This protein binds this small molecule.
Small molecule (SMILES): CC(=O)N[C@H]1[C@H](O[C@H]2[C@H](O)[C@@H](NC(C)=O)CO[C@@H]2CO)O[C@H](CO)[C@@H](O)[C@@H]1O

Sequence of chain 1.B:
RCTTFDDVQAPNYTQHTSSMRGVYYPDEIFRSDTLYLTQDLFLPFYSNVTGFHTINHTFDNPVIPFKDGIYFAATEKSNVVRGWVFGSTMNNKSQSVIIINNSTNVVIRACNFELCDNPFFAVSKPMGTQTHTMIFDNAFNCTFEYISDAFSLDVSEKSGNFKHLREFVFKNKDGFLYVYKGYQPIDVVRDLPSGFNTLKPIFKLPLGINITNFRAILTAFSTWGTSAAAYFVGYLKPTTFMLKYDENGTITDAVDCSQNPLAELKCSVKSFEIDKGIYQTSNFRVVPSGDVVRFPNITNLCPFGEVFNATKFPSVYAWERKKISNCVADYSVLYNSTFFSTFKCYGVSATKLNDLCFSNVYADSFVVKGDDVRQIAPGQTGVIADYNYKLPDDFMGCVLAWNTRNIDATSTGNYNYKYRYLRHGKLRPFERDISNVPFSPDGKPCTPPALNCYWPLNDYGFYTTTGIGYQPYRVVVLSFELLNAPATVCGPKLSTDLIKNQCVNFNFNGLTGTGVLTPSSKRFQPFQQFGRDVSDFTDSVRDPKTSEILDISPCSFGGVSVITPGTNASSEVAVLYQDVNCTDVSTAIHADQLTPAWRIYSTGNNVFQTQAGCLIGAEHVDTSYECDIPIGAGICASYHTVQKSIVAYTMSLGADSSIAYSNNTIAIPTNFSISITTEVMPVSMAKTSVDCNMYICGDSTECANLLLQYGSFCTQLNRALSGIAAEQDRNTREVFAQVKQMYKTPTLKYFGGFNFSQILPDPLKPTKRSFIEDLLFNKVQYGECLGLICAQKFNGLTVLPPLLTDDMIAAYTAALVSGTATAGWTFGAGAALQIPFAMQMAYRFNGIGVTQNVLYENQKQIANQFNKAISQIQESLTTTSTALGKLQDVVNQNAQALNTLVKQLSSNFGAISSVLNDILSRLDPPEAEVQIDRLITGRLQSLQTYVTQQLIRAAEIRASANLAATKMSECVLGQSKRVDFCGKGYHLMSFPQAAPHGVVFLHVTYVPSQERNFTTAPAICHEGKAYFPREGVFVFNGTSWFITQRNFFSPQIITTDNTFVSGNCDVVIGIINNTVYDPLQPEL

Binding-site contacts:
Ligand atom C2 contacts residue GLU114 of chain 1.B at 3.7 Å.
Ligand atom C3 contacts residue ASN92 of chain 1.B at 3.8 Å.
Ligand atom N2 contacts residue ASN92 of chain 1.B at 3.0 Å (h-bond).
Ligand atom N2 contacts residue GLU114 of chain 1.B at 3.8 Å.
Ligand atom C1 contacts residue GLU114 of chain 1.B at 3.3 Å.
Ligand atom O5 contacts residue ASN92 of chain 1.B at 2.2 Å (h-bond).
Ligand atom C1 contacts residue ASN92 of chain 1.B at 1.4 Å.
Ligand atom C4 contacts residue GLU114 of chain 1.B at 4.2 Å.
Ligand atom C4 contacts residue ASN92 of chain 1.B at 4.1 Å.
Ligand atom C7 contacts residue ASN92 of chain 1.B at 4.1 Å.
Ligand atom C2 contacts residue ASN92 of chain 1.B at 2.5 Å.
Ligand atom C5 contacts residue ASN92 of chain 1.B at 3.6 Å.
Ligand atom O5 contacts residue GLU114 of chain 1.B at 3.8 Å.
Ligand atom C5 contacts residue GLU114 of chain 1.B at 3.8 Å.
Ligand atom C3 contacts residue GLU114 of chain 1.B at 3.5 Å.